Binding-site contacts:
Ligand atom C5 contacts residue GLN26 of chain 1.B at 3.5 Å.
Ligand atom O6 contacts residue LEU18 of chain 1.B at 3.8 Å.
Ligand atom O6 contacts residue GLN26 of chain 1.B at 3.0 Å (h-bond).
Ligand atom O4 contacts residue GLN26 of chain 1.B at 3.8 Å.
Ligand atom C6 contacts residue PHE25 of chain 1.B at 4.1 Å (hydrophobic).
Ligand atom O4 contacts residue PRO15 of chain 1.B at 4.2 Å.
Ligand atom C6 contacts residue GLN26 of chain 1.B at 3.5 Å.
Ligand atom C5 contacts residue PHE16 of chain 1.B at 4.2 Å (hydrophobic).
Ligand atom O6 contacts residue PHE25 of chain 1.B at 3.4 Å.
Ligand atom O3 contacts residue PHE16 of chain 1.B at 4.2 Å.
Ligand atom C4 contacts residue GLN26 of chain 1.B at 4.2 Å.
Ligand atom O6 contacts residue LEU18 of chain 1.B at 3.8 Å.
Ligand atom C6 contacts residue PHE16 of chain 1.B at 3.5 Å (hydrophobic).
Ligand atom O4 contacts residue PHE25 of chain 1.B at 4.0 Å.
Ligand atom O6 contacts residue PHE25 of chain 1.B at 3.8 Å.
Ligand atom C6 contacts residue LEU18 of chain 1.B at 3.8 Å (hydrophobic).
Ligand atom O4 contacts residue PHE16 of chain 1.B at 3.0 Å (h-bond).
Ligand atom O3 contacts residue GLN26 of chain 1.B at 4.3 Å.
Ligand atom C4 contacts residue PHE16 of chain 1.B at 3.6 Å (hydrophobic).
Ligand atom O5 contacts residue LEU18 of chain 1.B at 4.4 Å.

Sequence of chain 1.B:
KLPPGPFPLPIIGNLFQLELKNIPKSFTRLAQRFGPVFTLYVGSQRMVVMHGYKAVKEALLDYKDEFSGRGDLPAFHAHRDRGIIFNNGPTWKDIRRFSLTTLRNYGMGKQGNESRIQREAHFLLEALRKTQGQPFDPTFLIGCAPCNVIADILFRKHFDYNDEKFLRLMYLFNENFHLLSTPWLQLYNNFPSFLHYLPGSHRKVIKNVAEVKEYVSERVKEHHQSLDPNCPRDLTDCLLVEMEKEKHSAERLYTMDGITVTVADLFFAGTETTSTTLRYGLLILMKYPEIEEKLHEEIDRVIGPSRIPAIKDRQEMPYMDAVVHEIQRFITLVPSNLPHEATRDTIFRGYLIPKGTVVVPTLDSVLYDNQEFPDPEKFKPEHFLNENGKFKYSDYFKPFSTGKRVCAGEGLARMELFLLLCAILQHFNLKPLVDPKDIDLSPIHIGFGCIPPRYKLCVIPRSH

A protein and the small-molecule ligand that binds it are described below.
Small molecule (SMILES): OC[C@H]1O[C@@](CO)(O[C@H]2O[C@H](CO)[C@@H](O)[C@H](O)[C@H]2O)[C@@H](O)[C@@H]1O